Binding-site contacts:
Ligand atom C4 contacts residue VAL40 of chain 1.A at 4.2 Å (hydrophobic).
Ligand atom O6 contacts residue TYR108 of chain 1.B at 3.9 Å.
Ligand atom C6 contacts residue LEU33 of chain 1.A at 4.4 Å (hydrophobic).
Ligand atom C3 contacts residue TYR21 of chain 1.A at 3.2 Å (hydrophobic).
Ligand atom C5 contacts residue VAL40 of chain 1.A at 3.9 Å (hydrophobic).
Ligand atom O4 contacts residue ASP92 of chain 1.A at 4.4 Å.
Ligand atom O2 contacts residue VAL40 of chain 1.A at 3.4 Å.
Ligand atom C5 contacts residue THR107 of chain 1.B at 3.2 Å.
Ligand atom C3 contacts residue ASP35 of chain 1.A at 3.4 Å.
Ligand atom O4 contacts residue THR107 of chain 1.B at 4.1 Å.
Ligand atom O3 contacts residue ARG109 of chain 1.B at 3.0 Å (salt-bridge).
Ligand atom O6 contacts residue VAL40 of chain 1.A at 3.4 Å.
Ligand atom C5 contacts residue GLY93 of chain 1.A at 3.7 Å.
Ligand atom C2 contacts residue ASP35 of chain 1.A at 3.0 Å.
Ligand atom O6 contacts residue THR107 of chain 1.B at 2.8 Å (h-bond).
Ligand atom O5 contacts residue TYR108 of chain 1.B at 4.3 Å.
Ligand atom O2 contacts residue ARG109 of chain 1.B at 4.2 Å.
Ligand atom C4 contacts residue THR107 of chain 1.B at 4.3 Å.
Ligand atom O3 contacts residue PRO20 of chain 1.A at 4.3 Å.
Ligand atom O2 contacts residue ASP35 of chain 1.A at 2.9 Å (salt-bridge).
Ligand atom C2 contacts residue ARG109 of chain 1.B at 3.3 Å.
Ligand atom O4 contacts residue GLY93 of chain 1.A at 2.9 Å.
Ligand atom C6 contacts residue VAL40 of chain 1.A at 3.3 Å (hydrophobic).
Ligand atom C1 contacts residue ARG109 of chain 1.B at 3.7 Å.
Ligand atom C6 contacts residue THR107 of chain 1.B at 2.7 Å.
Ligand atom O3 contacts residue TYR21 of chain 1.A at 2.6 Å.
Ligand atom C5 contacts residue ARG109 of chain 1.B at 4.4 Å.
Ligand atom O6 contacts residue GLY93 of chain 1.A at 4.2 Å.
Ligand atom O5 contacts residue VAL40 of chain 1.A at 3.5 Å.
Ligand atom C6 contacts residue GLY93 of chain 1.A at 3.3 Å.
Ligand atom C5 contacts residue TYR108 of chain 1.B at 4.3 Å (hydrophobic).
Ligand atom C1 contacts residue ASP35 of chain 1.A at 4.4 Å.
Ligand atom O4 contacts residue TYR21 of chain 1.A at 3.1 Å.
Ligand atom O1 contacts residue ARG109 of chain 1.B at 4.2 Å.
Ligand atom C3 contacts residue ARG109 of chain 1.B at 3.2 Å.
Ligand atom O5 contacts residue THR107 of chain 1.B at 4.1 Å.
Ligand atom C4 contacts residue TYR21 of chain 1.A at 3.8 Å (hydrophobic).
Ligand atom C4 contacts residue GLY93 of chain 1.A at 3.9 Å.
Ligand atom O3 contacts residue ASP35 of chain 1.A at 2.7 Å (salt-bridge).

Sequence of chain 1.B:
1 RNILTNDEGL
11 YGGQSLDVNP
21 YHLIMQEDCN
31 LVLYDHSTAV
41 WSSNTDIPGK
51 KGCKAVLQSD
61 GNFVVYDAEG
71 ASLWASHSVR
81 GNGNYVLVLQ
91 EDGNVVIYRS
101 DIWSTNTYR

The protein below binds the small molecule below.
Small molecule (SMILES): OC[C@H]1O[C@H](O)[C@@H](O)[C@@H](O)[C@@H]1O

Sequence of chain 1.A:
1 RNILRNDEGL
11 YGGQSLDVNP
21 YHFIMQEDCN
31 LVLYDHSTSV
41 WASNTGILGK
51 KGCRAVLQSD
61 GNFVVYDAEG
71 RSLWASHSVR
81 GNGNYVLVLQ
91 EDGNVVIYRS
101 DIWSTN